A protein and the small-molecule ligand that binds it are described below.
Small molecule (SMILES): CC1=CC(=O)NS(=O)(=O)O1

Binding-site contacts:
Ligand atom CAE contacts residue GLY3 of chain 1.A at 4.2 Å.
Ligand atom CAE contacts residue PHE227 of chain 1.A at 3.8 Å (hydrophobic).
Ligand atom OAI contacts residue GLY3 of chain 1.A at 3.4 Å.
Ligand atom OAG contacts residue GLU235 of chain 1.A at 3.6 Å.
Ligand atom CAC contacts residue TYR4 of chain 1.A at 4.3 Å (hydrophobic).
Ligand atom OAB contacts residue PHE227 of chain 1.A at 4.2 Å.
Ligand atom CAD contacts residue PHE227 of chain 1.A at 3.6 Å (hydrophobic).
Ligand atom CAC contacts residue PHE227 of chain 1.A at 3.9 Å (hydrophobic).
Ligand atom OAI contacts residue GLY5 of chain 1.A at 4.1 Å.
Ligand atom CAE contacts residue ASN8 of chain 1.A at 4.3 Å.
Ligand atom SAA contacts residue PHE227 of chain 1.A at 4.4 Å.
Ligand atom OAG contacts residue PHE227 of chain 1.A at 3.5 Å.
Ligand atom OAI contacts residue PHE227 of chain 1.A at 3.8 Å.
Ligand atom CAD contacts residue TYR4 of chain 1.A at 3.5 Å (hydrophobic).
Ligand atom CAE contacts residue TYR4 of chain 1.A at 3.5 Å (hydrophobic).
Ligand atom CAC contacts residue GLY5 of chain 1.A at 3.8 Å.
Ligand atom CAE contacts residue GLY5 of chain 1.A at 4.0 Å.
Ligand atom NAF contacts residue PHE227 of chain 1.A at 4.0 Å.
Ligand atom CAJ contacts residue PHE227 of chain 1.A at 4.1 Å (hydrophobic).
Ligand atom OAI contacts residue ASN8 of chain 1.A at 4.4 Å.
Ligand atom CAJ contacts residue GLY5 of chain 1.A at 3.9 Å.
Ligand atom OAH contacts residue ASN8 of chain 1.A at 4.2 Å.
Ligand atom NAF contacts residue ASN8 of chain 1.A at 4.2 Å.
Ligand atom CAJ contacts residue TYR4 of chain 1.A at 4.4 Å (hydrophobic).
Ligand atom OAI contacts residue TYR4 of chain 1.A at 2.8 Å (h-bond).
Ligand atom OAB contacts residue GLU235 of chain 1.A at 4.1 Å.
Ligand atom CAD contacts residue GLY5 of chain 1.A at 3.2 Å.

Sequence of chain 1.A:
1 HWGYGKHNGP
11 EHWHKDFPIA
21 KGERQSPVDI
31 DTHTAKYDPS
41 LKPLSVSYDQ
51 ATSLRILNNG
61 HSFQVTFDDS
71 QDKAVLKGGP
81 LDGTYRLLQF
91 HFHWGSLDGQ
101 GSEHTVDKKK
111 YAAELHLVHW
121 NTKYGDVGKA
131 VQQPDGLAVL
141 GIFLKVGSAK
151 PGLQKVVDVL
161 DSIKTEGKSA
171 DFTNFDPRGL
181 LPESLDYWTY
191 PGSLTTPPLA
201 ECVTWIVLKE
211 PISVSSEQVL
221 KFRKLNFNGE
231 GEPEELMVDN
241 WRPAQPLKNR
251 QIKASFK